Binding-site contacts:
Ligand atom C2' contacts residue ARG129 of chain 1.E at 3.8 Å.
Ligand atom O2' contacts residue ARG129 of chain 1.E at 2.8 Å (salt-bridge).
Ligand atom C1L contacts residue GLN135 of chain 1.E at 4.0 Å.
Ligand atom C3' contacts residue ARG129 of chain 1.E at 3.6 Å.
Ligand atom C1' contacts residue ARG129 of chain 1.E at 3.9 Å.
Ligand atom N1A contacts residue TYR55 of chain 1.E at 3.9 Å.
Ligand atom C3' contacts residue ASP56 of chain 1.E at 3.3 Å.
Ligand atom N1A contacts residue PRO136 of chain 1.E at 4.2 Å.
Ligand atom O3' contacts residue VAL147 of chain 1.E at 4.2 Å.
Ligand atom C5' contacts residue PHE100 of chain 1.E at 3.6 Å (hydrophobic).
Ligand atom C1K contacts residue TYR55 of chain 1.E at 3.8 Å (hydrophobic).
Ligand atom C4' contacts residue THR12 of chain 1.E at 4.0 Å.
Ligand atom C4' contacts residue ARG129 of chain 1.E at 3.9 Å.
Ligand atom O4' contacts residue TYR134 of chain 1.E at 4.2 Å.
Ligand atom S1J contacts residue TYR134 of chain 1.E at 4.1 Å.
Ligand atom O1B contacts residue PHE39 of chain 1.E at 3.4 Å.
Ligand atom C1L contacts residue TYR55 of chain 1.E at 3.8 Å (hydrophobic).
Ligand atom C1F contacts residue PRO136 of chain 1.E at 4.2 Å (hydrophobic).
Ligand atom N1A contacts residue GLN135 of chain 1.E at 2.6 Å (h-bond).
Ligand atom C5' contacts residue ASP36 of chain 1.E at 3.6 Å.
Ligand atom S1J contacts residue TYR55 of chain 1.E at 4.1 Å.
Ligand atom C1F contacts residue TYR55 of chain 1.E at 3.7 Å (hydrophobic).
Ligand atom N1H contacts residue TYR55 of chain 1.E at 4.2 Å.
Ligand atom O2' contacts residue TYR55 of chain 1.E at 4.1 Å.
Ligand atom O4' contacts residue PHE39 of chain 1.E at 4.0 Å.
Ligand atom N1H contacts residue PHE39 of chain 1.E at 4.1 Å.
Ligand atom C2' contacts residue ASP56 of chain 1.E at 3.3 Å.
Ligand atom O3' contacts residue ASP56 of chain 1.E at 2.9 Å (salt-bridge).
Ligand atom C1' contacts residue TYR134 of chain 1.E at 3.8 Å (hydrophobic).
Ligand atom O5' contacts residue PHE100 of chain 1.E at 4.0 Å.
Ligand atom O3' contacts residue ARG129 of chain 1.E at 2.7 Å (salt-bridge).
Ligand atom C2' contacts residue TYR55 of chain 1.E at 4.0 Å (hydrophobic).
Ligand atom C1K contacts residue GLN135 of chain 1.E at 3.7 Å.
Ligand atom O3' contacts residue THR12 of chain 1.E at 4.0 Å.
Ligand atom O5' contacts residue ASP36 of chain 1.E at 2.7 Å (salt-bridge).
Ligand atom C3' contacts residue PHE100 of chain 1.E at 4.2 Å (hydrophobic).
Ligand atom O2' contacts residue TYR142 of chain 1.E at 4.0 Å.
Ligand atom C1F contacts residue GLN135 of chain 1.E at 3.6 Å.
Ligand atom C1M contacts residue TYR134 of chain 1.E at 3.9 Å (hydrophobic).
Ligand atom O2' contacts residue ASP56 of chain 1.E at 2.9 Å (salt-bridge).

This small molecule binds to this protein.
Small molecule (SMILES): NC(=O)c1csc([C@@H]2O[C@H](CO)[C@@H](O)[C@H]2O)n1

Sequence of chain 1.E:
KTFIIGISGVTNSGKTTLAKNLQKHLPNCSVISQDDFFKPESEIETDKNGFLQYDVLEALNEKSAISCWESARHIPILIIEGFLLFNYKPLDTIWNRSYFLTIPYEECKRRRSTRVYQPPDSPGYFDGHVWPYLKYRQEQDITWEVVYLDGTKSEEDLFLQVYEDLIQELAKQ